Sequence of chain 1.A:
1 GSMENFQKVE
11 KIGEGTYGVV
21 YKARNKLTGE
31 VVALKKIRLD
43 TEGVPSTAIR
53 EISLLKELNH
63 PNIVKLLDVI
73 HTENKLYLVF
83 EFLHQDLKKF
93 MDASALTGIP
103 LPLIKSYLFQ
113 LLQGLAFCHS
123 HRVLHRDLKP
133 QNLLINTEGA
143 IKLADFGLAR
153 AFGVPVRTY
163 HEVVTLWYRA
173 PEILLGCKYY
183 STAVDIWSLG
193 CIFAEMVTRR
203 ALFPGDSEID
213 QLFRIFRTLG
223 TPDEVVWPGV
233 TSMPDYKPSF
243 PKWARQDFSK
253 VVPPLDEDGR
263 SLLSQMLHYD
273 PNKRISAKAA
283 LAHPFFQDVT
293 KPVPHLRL

Binding-site contacts:
Ligand atom C8 contacts residue VAL66 of chain 1.A at 3.6 Å (hydrophobic).
Ligand atom C14 contacts residue VAL20 of chain 1.A at 3.9 Å (hydrophobic).
Ligand atom C8 contacts residue ALA33 of chain 1.A at 3.8 Å (hydrophobic).
Ligand atom C3 contacts residue LEU85 of chain 1.A at 2.9 Å (hydrophobic).
Ligand atom C9 contacts residue LEU136 of chain 1.A at 3.9 Å (hydrophobic).
Ligand atom N1 contacts residue LEU136 of chain 1.A at 3.9 Å.
Ligand atom N2 contacts residue ALA33 of chain 1.A at 3.5 Å.
Ligand atom N1 contacts residue LEU85 of chain 1.A at 3.0 Å (h-bond).
Ligand atom N6 contacts residue PHE82 of chain 1.A at 3.2 Å.
Ligand atom C4 contacts residue LEU136 of chain 1.A at 3.5 Å (hydrophobic).
Ligand atom C10 contacts residue ALA33 of chain 1.A at 3.8 Å (hydrophobic).
Ligand atom O1 contacts residue VAL20 of chain 1.A at 3.7 Å.
Ligand atom C4 contacts residue GLU83 of chain 1.A at 3.7 Å.
Ligand atom C10 contacts residue LEU136 of chain 1.A at 3.3 Å (hydrophobic).
Ligand atom N2 contacts residue GLU83 of chain 1.A at 2.7 Å (salt-bridge).
Ligand atom C12 contacts residue PHE82 of chain 1.A at 3.7 Å (hydrophobic).
Ligand atom N2 contacts residue VAL66 of chain 1.A at 3.9 Å.
Ligand atom N7 contacts residue GLU53 of chain 1.A at 3.9 Å.
Ligand atom N6 contacts residue GLU53 of chain 1.A at 2.9 Å (salt-bridge).
Ligand atom N6 contacts residue ASP147 of chain 1.A at 3.0 Å (salt-bridge).
Ligand atom C12 contacts residue LYS35 of chain 1.A at 4.0 Å.
Ligand atom C17 contacts residue GLN133 of chain 1.A at 3.6 Å.
Ligand atom C12 contacts residue GLU53 of chain 1.A at 3.8 Å.
Ligand atom C4 contacts residue LEU85 of chain 1.A at 3.9 Å (hydrophobic).
Ligand atom N5 contacts residue PHE82 of chain 1.A at 3.7 Å.
Ligand atom C1 contacts residue LEU136 of chain 1.A at 3.7 Å (hydrophobic).
Ligand atom C12 contacts residue ASP147 of chain 1.A at 3.3 Å.
Ligand atom N1 contacts residue ALA33 of chain 1.A at 3.9 Å.
Ligand atom C8 contacts residue GLU83 of chain 1.A at 3.6 Å.
Ligand atom N7 contacts residue LYS35 of chain 1.A at 3.0 Å (salt-bridge).
Ligand atom N2 contacts residue LEU136 of chain 1.A at 3.9 Å.
Ligand atom C4 contacts residue ALA33 of chain 1.A at 3.5 Å (hydrophobic).
Ligand atom C3 contacts residue ILE12 of chain 1.A at 3.8 Å (hydrophobic).
Ligand atom N2 contacts residue PHE82 of chain 1.A at 3.9 Å.
Ligand atom N6 contacts residue VAL66 of chain 1.A at 3.8 Å.
Ligand atom N7 contacts residue ASP147 of chain 1.A at 3.5 Å.
Ligand atom C13 contacts residue LYS35 of chain 1.A at 3.6 Å.
Ligand atom C2 contacts residue ILE12 of chain 1.A at 3.7 Å (hydrophobic).
Ligand atom C8 contacts residue PHE82 of chain 1.A at 3.3 Å (hydrophobic).
Ligand atom N1 contacts residue PHE84 of chain 1.A at 3.9 Å.

This protein binds this small molecule.
Small molecule (SMILES): CCCOc1ccnc2[nH]cc(-c3ccnc(N)n3)c12